Sequence of chain 1.D:
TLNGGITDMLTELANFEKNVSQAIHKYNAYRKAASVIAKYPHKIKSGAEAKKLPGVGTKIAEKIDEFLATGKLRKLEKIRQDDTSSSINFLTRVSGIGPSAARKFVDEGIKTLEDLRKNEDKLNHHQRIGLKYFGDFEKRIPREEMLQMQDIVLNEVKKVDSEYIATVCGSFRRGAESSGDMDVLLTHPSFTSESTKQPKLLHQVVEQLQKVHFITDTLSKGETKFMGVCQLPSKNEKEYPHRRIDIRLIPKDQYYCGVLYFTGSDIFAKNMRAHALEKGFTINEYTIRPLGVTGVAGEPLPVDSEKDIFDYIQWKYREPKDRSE

Binding-site contacts:
Ligand atom OP2 contacts residue LYS68 of chain 1.D at 3.1 Å.
Ligand atom OP2 contacts residue NA1 of chain 1.G at 3.4 Å (h-bond).
Ligand atom O3' contacts residue ILE69 of chain 1.D at 3.5 Å.
Ligand atom C5' contacts residue TYR39 of chain 1.D at 3.4 Å (hydrophobic).
Ligand atom OP1 contacts residue LYS68 of chain 1.D at 3.5 Å (salt-bridge).
Ligand atom OP2 contacts residue GLY66 of chain 1.D at 3.6 Å.
Ligand atom OP1 contacts residue PRO63 of chain 1.D at 3.6 Å.
Ligand atom C8 contacts residue LYS35 of chain 1.D at 3.8 Å.
Ligand atom OP1 contacts residue GLY64 of chain 1.D at 2.7 Å (h-bond).
Ligand atom C3' contacts residue LYS68 of chain 1.D at 3.8 Å.
Ligand atom O3' contacts residue GLY64 of chain 1.D at 3.3 Å.
Ligand atom C5' contacts residue GLY64 of chain 1.D at 3.4 Å.
Ligand atom O5' contacts residue LYS35 of chain 1.D at 3.7 Å.
Ligand atom OP2 contacts residue VAL65 of chain 1.D at 3.5 Å (h-bond).
Ligand atom O5' contacts residue GLY66 of chain 1.D at 3.5 Å (h-bond).
Ligand atom C3' contacts residue GLY66 of chain 1.D at 3.6 Å.
Ligand atom C2 contacts residue HIS34 of chain 1.D at 3.8 Å.
Ligand atom OP1 contacts residue THR67 of chain 1.D at 3.6 Å.
Ligand atom O4' contacts residue ALA38 of chain 1.D at 3.8 Å.
Ligand atom P contacts residue VAL65 of chain 1.D at 3.7 Å.
Ligand atom P contacts residue NA1 of chain 1.G at 3.3 Å.
Ligand atom P contacts residue LYS68 of chain 1.D at 3.8 Å.
Ligand atom P contacts residue GLY64 of chain 1.D at 3.7 Å.
Ligand atom OP1 contacts residue GLY66 of chain 1.D at 2.9 Å (h-bond).
Ligand atom OP1 contacts residue LYS68 of chain 1.D at 2.7 Å (salt-bridge).
Ligand atom OP2 contacts residue THR67 of chain 1.D at 3.8 Å.
Ligand atom OP1 contacts residue NA1 of chain 1.G at 2.4 Å (h-bond).
Ligand atom OP1 contacts residue LEU62 of chain 1.D at 3.7 Å.
Ligand atom C5' contacts residue GLY66 of chain 1.D at 3.7 Å.
Ligand atom OP1 contacts residue VAL65 of chain 1.D at 3.3 Å (h-bond).
Ligand atom OP1 contacts residue ILE69 of chain 1.D at 3.0 Å (h-bond).
Ligand atom OP2 contacts residue LYS35 of chain 1.D at 3.2 Å (salt-bridge).
Ligand atom C4' contacts residue GLY64 of chain 1.D at 3.2 Å.
Ligand atom P contacts residue LYS68 of chain 1.D at 3.4 Å.
Ligand atom OP2 contacts residue LYS68 of chain 1.D at 3.2 Å (salt-bridge).
Ligand atom P contacts residue GLY66 of chain 1.D at 3.7 Å.
Ligand atom OP3 contacts residue LYS35 of chain 1.D at 2.5 Å (salt-bridge).
Ligand atom P contacts residue LYS35 of chain 1.D at 3.3 Å.
Ligand atom N3 contacts residue ALA38 of chain 1.D at 3.4 Å.
Ligand atom O3' contacts residue VAL65 of chain 1.D at 3.6 Å.

The small molecule below binds the protein below.
Small molecule (SMILES): Cc1cn([C@H]2C[C@H](O[P](=O)(O)OC[C@H]3O[C@@H](n4ccc(N)nc4=O)C[C@@H]3O[P](=O)(O)OC[C@H]3O[C@@H](n4cnc5c(=O)nc(N)[nH]c54)C[C@@H]3O[P](=O)(O)OC[C@H]3O[C@@H](n4cnc5c(=O)nc(N)[nH]c54)C[C@@H]3O)[C@@H](CO[P](=O)(O)O[C@H]3C[C@H](n4cnc5c(=O)nc(N)[nH]c54)O[C@@H]3COP(=O)(O)O)O2)c(=O)[nH]c1=O